Sequence of chain 2.A:
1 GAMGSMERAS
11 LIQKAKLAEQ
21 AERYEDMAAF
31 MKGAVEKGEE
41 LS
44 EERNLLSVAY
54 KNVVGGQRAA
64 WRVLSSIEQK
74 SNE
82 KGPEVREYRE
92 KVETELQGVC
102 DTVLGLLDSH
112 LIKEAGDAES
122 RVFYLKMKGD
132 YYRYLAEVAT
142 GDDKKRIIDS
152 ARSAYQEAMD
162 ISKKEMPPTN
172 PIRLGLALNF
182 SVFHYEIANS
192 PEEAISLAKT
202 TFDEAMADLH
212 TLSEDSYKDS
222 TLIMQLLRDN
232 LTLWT

Binding-site contacts:
Ligand atom NH2 contacts residue ARG61 of chain 2.A at 3.6 Å.
Ligand atom CA contacts residue LEU179 of chain 2.A at 3.8 Å (hydrophobic).
Ligand atom N contacts residue ASN231 of chain 2.A at 2.8 Å (h-bond).
Ligand atom CZ contacts residue ARG65 of chain 2.A at 3.6 Å.
Ligand atom O contacts residue LYS54 of chain 2.A at 3.8 Å.
Ligand atom CD contacts residue LEU227 of chain 2.A at 3.6 Å (hydrophobic).
Ligand atom O contacts residue LEU234 of chain 2.A at 3.6 Å.
Ligand atom NH2 contacts residue GLU187 of chain 2.A at 2.9 Å (salt-bridge).
Ligand atom CZ contacts residue GLU187 of chain 2.A at 3.5 Å.
Ligand atom CA contacts residue ASN180 of chain 2.A at 3.4 Å.
Ligand atom CA contacts residue LEU234 of chain 2.A at 3.8 Å (hydrophobic).
Ligand atom NE2 contacts residue ASP230 of chain 2.A at 2.6 Å (salt-bridge).
Ligand atom O3P contacts residue ARG134 of chain 2.A at 2.8 Å (salt-bridge).
Ligand atom CG2 contacts residue ASN180 of chain 2.A at 3.5 Å.
Ligand atom CD contacts residue ASP230 of chain 2.A at 3.7 Å.
Ligand atom O contacts residue ASN231 of chain 2.A at 3.0 Å (h-bond).
Ligand atom NH2 contacts residue ARG134 of chain 2.A at 3.8 Å.
Ligand atom N contacts residue LEU234 of chain 2.A at 3.6 Å.
Ligand atom CD contacts residue GLU187 of chain 2.A at 3.5 Å.
Ligand atom O contacts residue VAL183 of chain 2.A at 3.6 Å.
Ligand atom OXT contacts residue ASN180 of chain 2.A at 3.5 Å (h-bond).
Ligand atom NE contacts residue ARG65 of chain 2.A at 3.7 Å.
Ligand atom NH2 contacts residue ARG65 of chain 2.A at 3.3 Å (salt-bridge).
Ligand atom O2P contacts residue ARG61 of chain 2.A at 3.0 Å (salt-bridge).
Ligand atom OE1 contacts residue LEU227 of chain 2.A at 3.5 Å.
Ligand atom NH2 contacts residue VAL183 of chain 2.A at 3.8 Å.
Ligand atom CB contacts residue ASN231 of chain 2.A at 3.6 Å.
Ligand atom CB contacts residue ASN180 of chain 2.A at 3.2 Å.
Ligand atom O1P contacts residue ARG61 of chain 2.A at 2.9 Å (salt-bridge).
Ligand atom O3P contacts residue TYR135 of chain 2.A at 2.6 Å (h-bond).
Ligand atom O contacts residue LEU179 of chain 2.A at 3.7 Å.
Ligand atom NE contacts residue GLU187 of chain 2.A at 2.9 Å (salt-bridge).
Ligand atom CG2 contacts residue VAL183 of chain 2.A at 3.7 Å (hydrophobic).
Ligand atom CA contacts residue ASN231 of chain 2.A at 3.4 Å.
Ligand atom P contacts residue ARG134 of chain 2.A at 3.8 Å.
Ligand atom OXT contacts residue LYS54 of chain 2.A at 3.8 Å.
Ligand atom P contacts residue ARG61 of chain 2.A at 3.8 Å.
Ligand atom C contacts residue ASN231 of chain 2.A at 3.6 Å.
Ligand atom NE2 contacts residue LEU227 of chain 2.A at 3.8 Å.
Ligand atom O2P contacts residue ARG134 of chain 2.A at 2.8 Å (salt-bridge).

This protein binds this small molecule.
Small molecule (SMILES): C[C@H](N)C(=O)N[C@@H](CCCNC(N)=[NH2+])C(=O)N[C@@H](CCCNC(N)=[NH2+])C(=O)N[C@@H](CCC(N)=O)C(=O)N[C@H](C(=O)O)[C@@H](C)OP(=O)(O)O